Binding-site contacts:
Ligand atom C8 contacts residue ASN259 of chain 1.A at 3.4 Å.
Ligand atom C5 contacts residue ASN259 of chain 1.A at 3.1 Å.
Ligand atom C6 contacts residue ASN259 of chain 1.A at 4.2 Å.
Ligand atom C4 contacts residue ASN259 of chain 1.A at 3.5 Å.
Ligand atom O7 contacts residue ASN259 of chain 1.A at 4.1 Å.
Ligand atom O5 contacts residue ASN259 of chain 1.A at 1.9 Å (h-bond).
Ligand atom C2 contacts residue ASN259 of chain 1.A at 1.9 Å.
Ligand atom C1 contacts residue ASN259 of chain 1.A at 1.2 Å.
Ligand atom O7 contacts residue LYS256 of chain 1.A at 3.6 Å.
Ligand atom N2 contacts residue ASN259 of chain 1.A at 2.7 Å (h-bond).
Ligand atom C8 contacts residue THR255 of chain 1.A at 3.4 Å.
Ligand atom C7 contacts residue ASN259 of chain 1.A at 3.4 Å.
Ligand atom C3 contacts residue ASN259 of chain 1.A at 3.2 Å.
Ligand atom O3 contacts residue ASN259 of chain 1.A at 4.2 Å.

Sequence of chain 1.A:
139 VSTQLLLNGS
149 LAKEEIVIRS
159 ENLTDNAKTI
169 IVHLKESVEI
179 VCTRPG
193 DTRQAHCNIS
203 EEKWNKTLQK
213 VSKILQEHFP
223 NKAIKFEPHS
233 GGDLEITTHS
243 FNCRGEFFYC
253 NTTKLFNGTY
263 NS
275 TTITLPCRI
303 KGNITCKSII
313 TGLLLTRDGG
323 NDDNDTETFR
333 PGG

A protein and the small-molecule ligand that binds it are described below.
Small molecule (SMILES): CC(=O)N[C@@H]1[C@@H](O)[C@H](O)[C@@H](CO)O[C@H]1O